The small molecule below binds the protein below.
Small molecule (SMILES): CC(=O)N[C@@H]1[C@@H](O)[C@H](O)[C@@H](CO)O[C@H]1O

Sequence of chain 34.E:
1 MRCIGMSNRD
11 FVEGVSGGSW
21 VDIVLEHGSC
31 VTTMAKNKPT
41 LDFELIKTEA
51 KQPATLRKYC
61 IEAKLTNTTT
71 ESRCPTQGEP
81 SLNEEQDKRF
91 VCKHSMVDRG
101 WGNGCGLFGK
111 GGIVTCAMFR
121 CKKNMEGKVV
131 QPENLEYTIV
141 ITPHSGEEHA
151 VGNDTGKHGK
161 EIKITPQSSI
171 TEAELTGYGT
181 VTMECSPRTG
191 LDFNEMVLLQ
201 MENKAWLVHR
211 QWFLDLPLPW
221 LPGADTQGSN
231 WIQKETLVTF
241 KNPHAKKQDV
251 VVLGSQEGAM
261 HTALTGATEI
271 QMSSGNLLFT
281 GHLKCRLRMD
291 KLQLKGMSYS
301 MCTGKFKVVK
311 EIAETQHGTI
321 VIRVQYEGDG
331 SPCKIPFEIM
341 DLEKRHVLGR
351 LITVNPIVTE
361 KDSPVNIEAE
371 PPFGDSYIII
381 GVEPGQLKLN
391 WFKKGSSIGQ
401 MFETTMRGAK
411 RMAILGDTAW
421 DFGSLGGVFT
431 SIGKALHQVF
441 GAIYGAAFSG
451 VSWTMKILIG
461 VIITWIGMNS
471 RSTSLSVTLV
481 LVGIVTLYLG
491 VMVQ

Binding-site contacts:
Ligand atom O5 contacts residue ASN67 of chain 34.E at 2.4 Å (h-bond).
Ligand atom O7 contacts residue ASN67 of chain 34.E at 4.5 Å.
Ligand atom C5 contacts residue ASN67 of chain 34.E at 3.7 Å.
Ligand atom C2 contacts residue ASN67 of chain 34.E at 2.5 Å.
Ligand atom C1 contacts residue ASN67 of chain 34.E at 1.4 Å.
Ligand atom O7 contacts residue MET118 of chain 34.E at 3.4 Å.
Ligand atom N2 contacts residue ASN67 of chain 34.E at 2.9 Å (h-bond).
Ligand atom O7 contacts residue ARG89 of chain 34.E at 3.8 Å.
Ligand atom C7 contacts residue PHE90 of chain 34.E at 4.1 Å (hydrophobic).
Ligand atom C7 contacts residue ASN67 of chain 34.E at 3.6 Å.
Ligand atom N2 contacts residue MET118 of chain 34.E at 3.9 Å.
Ligand atom C7 contacts residue MET118 of chain 34.E at 4.1 Å (hydrophobic).
Ligand atom C8 contacts residue ASN67 of chain 34.E at 3.9 Å.
Ligand atom C3 contacts residue ASN67 of chain 34.E at 3.8 Å.
Ligand atom C4 contacts residue ASN67 of chain 34.E at 4.2 Å.
Ligand atom O7 contacts residue PHE90 of chain 34.E at 3.4 Å.